Binding-site contacts:
Ligand atom C4 contacts residue ASN180 of chain 1.A at 4.2 Å.
Ligand atom C4 contacts residue TRP203 of chain 1.A at 3.9 Å (hydrophobic).
Ligand atom O3 contacts residue ASP179 of chain 1.A at 3.4 Å (salt-bridge).
Ligand atom O3 contacts residue ASN228 of chain 1.A at 4.4 Å.
Ligand atom C3 contacts residue ASN180 of chain 1.A at 3.8 Å.
Ligand atom C4 contacts residue CA1 of chain 1.B at 3.2 Å.
Ligand atom O4 contacts residue GLY232 of chain 1.A at 4.5 Å.
Ligand atom C6 contacts residue ASP179 of chain 1.A at 3.4 Å.
Ligand atom C5 contacts residue ASP179 of chain 1.A at 3.8 Å.
Ligand atom O2 contacts residue GLU201 of chain 1.A at 3.7 Å.
Ligand atom C1 contacts residue GLU201 of chain 1.A at 3.8 Å.
Ligand atom O1 contacts residue GLU201 of chain 1.A at 4.2 Å.
Ligand atom O4 contacts residue ASP179 of chain 1.A at 2.6 Å (salt-bridge).
Ligand atom O2 contacts residue TRP203 of chain 1.A at 3.0 Å (h-bond).
Ligand atom C3 contacts residue TRP203 of chain 1.A at 4.5 Å (hydrophobic).
Ligand atom O4 contacts residue CA1 of chain 1.B at 2.4 Å.
Ligand atom C2 contacts residue ASN180 of chain 1.A at 4.0 Å.
Ligand atom C5 contacts residue PRO233 of chain 1.A at 4.4 Å (hydrophobic).
Ligand atom C1 contacts residue TRP203 of chain 1.A at 3.9 Å (hydrophobic).
Ligand atom O3 contacts residue CA1 of chain 1.B at 2.4 Å.
Ligand atom C6 contacts residue TRP203 of chain 1.A at 3.8 Å (hydrophobic).
Ligand atom C6 contacts residue PRO233 of chain 1.A at 4.1 Å (hydrophobic).
Ligand atom O4 contacts residue PRO233 of chain 1.A at 2.9 Å (h-bond).
Ligand atom C2 contacts residue GLU201 of chain 1.A at 4.4 Å.
Ligand atom C3 contacts residue CA1 of chain 1.B at 3.3 Å.
Ligand atom O3 contacts residue ASN180 of chain 1.A at 2.8 Å (h-bond).
Ligand atom C5 contacts residue TRP203 of chain 1.A at 3.8 Å (hydrophobic).
Ligand atom O4 contacts residue ASN180 of chain 1.A at 4.5 Å.
Ligand atom C2 contacts residue TRP203 of chain 1.A at 4.0 Å (hydrophobic).
Ligand atom O2 contacts residue ASN180 of chain 1.A at 3.2 Å (h-bond).
Ligand atom O5 contacts residue TRP203 of chain 1.A at 3.3 Å (h-bond).
Ligand atom C6 contacts residue PRO291 of chain 1.A at 4.2 Å (hydrophobic).
Ligand atom C4 contacts residue ASP179 of chain 1.A at 3.0 Å.
Ligand atom C6 contacts residue TRP292 of chain 1.A at 3.9 Å (hydrophobic).
Ligand atom C4 contacts residue PRO233 of chain 1.A at 4.3 Å (hydrophobic).
Ligand atom C3 contacts residue ASP179 of chain 1.A at 4.0 Å.

A protein and the small-molecule ligand that binds it are described below.
Small molecule (SMILES): C[C@@H]1O[C@@H](O)[C@H](O)[C@H](O)[C@H]1O

Sequence of chain 1.A:
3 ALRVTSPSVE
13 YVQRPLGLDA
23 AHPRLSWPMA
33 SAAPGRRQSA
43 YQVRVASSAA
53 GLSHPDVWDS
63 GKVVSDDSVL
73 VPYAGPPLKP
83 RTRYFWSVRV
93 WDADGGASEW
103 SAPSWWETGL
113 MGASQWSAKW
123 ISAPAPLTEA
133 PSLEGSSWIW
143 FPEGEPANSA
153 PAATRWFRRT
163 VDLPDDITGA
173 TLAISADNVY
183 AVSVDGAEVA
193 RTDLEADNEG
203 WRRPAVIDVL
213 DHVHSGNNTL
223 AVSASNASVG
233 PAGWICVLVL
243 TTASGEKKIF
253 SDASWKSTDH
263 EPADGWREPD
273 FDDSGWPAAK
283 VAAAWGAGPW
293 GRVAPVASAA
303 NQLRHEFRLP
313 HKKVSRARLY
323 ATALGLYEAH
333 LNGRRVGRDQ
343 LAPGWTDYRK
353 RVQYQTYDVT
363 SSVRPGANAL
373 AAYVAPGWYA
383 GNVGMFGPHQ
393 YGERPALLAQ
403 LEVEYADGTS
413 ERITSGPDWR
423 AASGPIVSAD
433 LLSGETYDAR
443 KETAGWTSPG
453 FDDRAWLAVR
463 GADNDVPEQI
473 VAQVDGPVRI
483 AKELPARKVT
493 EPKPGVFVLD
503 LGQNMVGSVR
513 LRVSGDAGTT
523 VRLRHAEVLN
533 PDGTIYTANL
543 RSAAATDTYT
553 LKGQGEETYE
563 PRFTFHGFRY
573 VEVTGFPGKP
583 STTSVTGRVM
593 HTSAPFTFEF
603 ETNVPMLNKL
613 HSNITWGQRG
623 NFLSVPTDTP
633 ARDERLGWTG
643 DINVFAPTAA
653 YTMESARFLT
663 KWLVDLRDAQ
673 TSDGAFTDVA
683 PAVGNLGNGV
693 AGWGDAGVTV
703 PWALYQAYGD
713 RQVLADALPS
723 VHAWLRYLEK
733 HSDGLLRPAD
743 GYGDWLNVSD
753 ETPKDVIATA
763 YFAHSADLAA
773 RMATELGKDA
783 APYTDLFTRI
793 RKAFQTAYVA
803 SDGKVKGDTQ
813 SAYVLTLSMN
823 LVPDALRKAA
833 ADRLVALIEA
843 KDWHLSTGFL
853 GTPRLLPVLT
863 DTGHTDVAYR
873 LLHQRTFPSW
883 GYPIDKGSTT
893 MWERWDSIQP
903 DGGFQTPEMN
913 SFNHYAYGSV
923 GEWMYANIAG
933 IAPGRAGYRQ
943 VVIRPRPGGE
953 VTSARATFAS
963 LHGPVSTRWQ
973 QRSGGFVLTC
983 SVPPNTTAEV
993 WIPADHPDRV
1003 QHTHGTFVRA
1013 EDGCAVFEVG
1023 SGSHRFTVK